The small molecule below binds the protein below.
Small molecule (SMILES): CC(=O)N[C@@H]1[C@@H](O)[C@H](O)[C@@H](CO)O[C@H]1O

Sequence of chain 1.G:
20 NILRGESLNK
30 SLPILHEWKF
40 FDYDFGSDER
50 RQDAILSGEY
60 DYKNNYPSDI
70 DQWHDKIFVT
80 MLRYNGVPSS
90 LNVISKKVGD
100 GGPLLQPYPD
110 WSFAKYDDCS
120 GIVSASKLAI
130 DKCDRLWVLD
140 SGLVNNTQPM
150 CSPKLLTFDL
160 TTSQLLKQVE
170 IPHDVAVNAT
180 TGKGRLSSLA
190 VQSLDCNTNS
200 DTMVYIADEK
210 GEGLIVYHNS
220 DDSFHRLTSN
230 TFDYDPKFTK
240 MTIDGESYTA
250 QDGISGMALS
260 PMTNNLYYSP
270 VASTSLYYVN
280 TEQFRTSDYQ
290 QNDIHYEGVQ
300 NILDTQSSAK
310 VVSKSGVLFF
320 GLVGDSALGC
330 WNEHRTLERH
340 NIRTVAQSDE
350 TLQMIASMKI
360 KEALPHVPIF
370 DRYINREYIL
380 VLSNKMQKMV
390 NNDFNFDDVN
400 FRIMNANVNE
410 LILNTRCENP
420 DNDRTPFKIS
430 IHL

Binding-site contacts:
Ligand atom O5 contacts residue ASN28 of chain 1.G at 2.4 Å (h-bond).
Ligand atom C4 contacts residue ASN28 of chain 1.G at 4.2 Å.
Ligand atom C2 contacts residue ASN28 of chain 1.G at 2.5 Å.
Ligand atom C5 contacts residue ASN28 of chain 1.G at 3.7 Å.
Ligand atom C1 contacts residue ASN28 of chain 1.G at 1.4 Å.
Ligand atom C3 contacts residue ASN28 of chain 1.G at 3.8 Å.
Ligand atom C7 contacts residue ASN28 of chain 1.G at 3.8 Å.
Ligand atom N2 contacts residue ASN28 of chain 1.G at 2.9 Å (h-bond).
Ligand atom O7 contacts residue ASN28 of chain 1.G at 4.3 Å.